Sequence of chain 1.B:
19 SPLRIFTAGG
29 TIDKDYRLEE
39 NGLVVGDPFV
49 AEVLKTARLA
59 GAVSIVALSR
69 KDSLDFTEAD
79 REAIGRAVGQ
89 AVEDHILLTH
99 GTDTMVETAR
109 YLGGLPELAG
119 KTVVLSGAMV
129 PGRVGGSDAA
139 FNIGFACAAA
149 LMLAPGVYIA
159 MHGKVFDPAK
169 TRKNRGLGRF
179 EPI

A small-molecule ligand and the protein it binds are described below.
Small molecule (SMILES): N[C@@H](CC(=O)O)C(=O)O

Sequence of chain 2.B:
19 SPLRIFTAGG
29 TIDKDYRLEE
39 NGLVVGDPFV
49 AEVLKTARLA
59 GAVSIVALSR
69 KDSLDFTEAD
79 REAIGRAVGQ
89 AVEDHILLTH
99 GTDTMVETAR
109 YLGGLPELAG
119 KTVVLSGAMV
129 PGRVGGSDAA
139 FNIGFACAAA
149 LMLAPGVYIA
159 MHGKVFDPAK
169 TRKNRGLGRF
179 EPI

Binding-site contacts:
Ligand atom CB contacts residue THR29 of chain 1.B at 3.0 Å.
Ligand atom OXT contacts residue THR100 of chain 1.B at 3.2 Å (h-bond).
Ligand atom OXT contacts residue ASP101 of chain 1.B at 2.8 Å (salt-bridge).
Ligand atom OXT contacts residue GLY99 of chain 1.B at 3.3 Å.
Ligand atom O contacts residue GLY28 of chain 1.B at 3.3 Å.
Ligand atom C contacts residue ASP70 of chain 1.B at 3.2 Å.
Ligand atom OD2 contacts residue THR29 of chain 1.B at 3.1 Å (h-bond).
Ligand atom O contacts residue ASP70 of chain 1.B at 3.1 Å (salt-bridge).
Ligand atom OXT contacts residue SER71 of chain 1.B at 2.6 Å (h-bond).
Ligand atom OD2 contacts residue ALA126 of chain 1.B at 4.0 Å.
Ligand atom O contacts residue THR29 of chain 1.B at 3.7 Å.
Ligand atom CG contacts residue THR29 of chain 1.B at 2.9 Å.
Ligand atom CB contacts residue ASP101 of chain 1.B at 3.5 Å.
Ligand atom OD2 contacts residue GLY99 of chain 1.B at 3.2 Å.
Ligand atom N contacts residue ASP70 of chain 1.B at 2.8 Å (salt-bridge).
Ligand atom CG contacts residue ALA126 of chain 1.B at 4.1 Å (hydrophobic).
Ligand atom CA contacts residue ASN39 of chain 2.B at 3.5 Å.
Ligand atom C contacts residue ASP101 of chain 1.B at 4.1 Å.
Ligand atom CB contacts residue THR100 of chain 1.B at 3.7 Å.
Ligand atom C contacts residue GLY99 of chain 1.B at 3.4 Å.
Ligand atom OD2 contacts residue GLY28 of chain 1.B at 4.1 Å.
Ligand atom O contacts residue SER71 of chain 1.B at 2.8 Å (h-bond).
Ligand atom CA contacts residue THR29 of chain 1.B at 3.2 Å.
Ligand atom N contacts residue ASN39 of chain 2.B at 2.9 Å (h-bond).
Ligand atom N contacts residue THR29 of chain 1.B at 4.2 Å.
Ligand atom C contacts residue SER71 of chain 1.B at 3.5 Å.
Ligand atom CB contacts residue ASN39 of chain 2.B at 3.9 Å.
Ligand atom CA contacts residue ASP101 of chain 1.B at 3.6 Å.
Ligand atom OD2 contacts residue THR100 of chain 1.B at 2.9 Å (h-bond).
Ligand atom OD1 contacts residue ALA126 of chain 1.B at 3.4 Å (h-bond).
Ligand atom N contacts residue ASP101 of chain 1.B at 2.8 Å (salt-bridge).
Ligand atom OD1 contacts residue THR100 of chain 1.B at 2.7 Å (h-bond).
Ligand atom CG contacts residue THR100 of chain 1.B at 3.1 Å.
Ligand atom O contacts residue GLY99 of chain 1.B at 3.3 Å.
Ligand atom OXT contacts residue ASP70 of chain 1.B at 3.7 Å.
Ligand atom N contacts residue LEU72 of chain 1.B at 3.9 Å.
Ligand atom C contacts residue THR100 of chain 1.B at 3.8 Å.
Ligand atom CA contacts residue ASP70 of chain 1.B at 3.4 Å.
Ligand atom OD1 contacts residue THR29 of chain 1.B at 3.3 Å (h-bond).
Ligand atom OD1 contacts residue MET127 of chain 1.B at 4.0 Å.